This protein binds this small molecule.
Small molecule (SMILES): CC(C)[C@H](NC(=O)[C@@H](NC(=O)[C@H](C)NC(=O)[C@@H]1CCCN1C(=O)[C@@H](N)Cc1ccccc1)[C@@H](C)OP(=O)(O)O)C(=O)O

Sequence of chain 1.A:
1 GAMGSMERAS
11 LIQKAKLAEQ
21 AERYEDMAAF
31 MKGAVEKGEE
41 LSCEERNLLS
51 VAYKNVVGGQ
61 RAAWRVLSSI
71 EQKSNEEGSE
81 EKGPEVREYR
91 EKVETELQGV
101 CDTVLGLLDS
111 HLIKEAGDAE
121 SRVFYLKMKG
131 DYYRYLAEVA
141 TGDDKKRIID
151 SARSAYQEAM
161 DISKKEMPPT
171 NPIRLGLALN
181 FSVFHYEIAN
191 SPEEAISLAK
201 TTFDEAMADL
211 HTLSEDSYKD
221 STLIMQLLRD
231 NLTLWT

Binding-site contacts:
Ligand atom CG contacts residue VAL183 of chain 1.A at 3.7 Å (hydrophobic).
Ligand atom CE1 contacts residue ARG65 of chain 1.A at 3.2 Å.
Ligand atom CB contacts residue ASN180 of chain 1.A at 3.2 Å.
Ligand atom O2P contacts residue ARG61 of chain 1.A at 3.0 Å (salt-bridge).
Ligand atom CG2 contacts residue VAL183 of chain 1.A at 3.7 Å (hydrophobic).
Ligand atom CZ contacts residue ARG65 of chain 1.A at 3.8 Å.
Ligand atom CG contacts residue ARG65 of chain 1.A at 3.6 Å.
Ligand atom CG2 contacts residue GLY176 of chain 1.A at 3.5 Å.
Ligand atom CG2 contacts residue ARG134 of chain 1.A at 3.8 Å.
Ligand atom CD1 contacts residue ARG65 of chain 1.A at 3.0 Å.
Ligand atom CA contacts residue ASN180 of chain 1.A at 3.2 Å.
Ligand atom P contacts residue TYR135 of chain 1.A at 3.7 Å.
Ligand atom O3P contacts residue ARG134 of chain 1.A at 2.9 Å (salt-bridge).
Ligand atom CB contacts residue TRP235 of chain 1.A at 3.9 Å (hydrophobic).
Ligand atom CA contacts residue LEU179 of chain 1.A at 3.7 Å (hydrophobic).
Ligand atom CG2 contacts residue O491 of chain 1.F at 3.8 Å.
Ligand atom O contacts residue LYS127 of chain 1.A at 2.7 Å (salt-bridge).
Ligand atom CA contacts residue ASN231 of chain 1.A at 3.7 Å.
Ligand atom CB contacts residue ASN231 of chain 1.A at 3.5 Å.
Ligand atom P contacts residue ARG134 of chain 1.A at 3.8 Å.
Ligand atom OXT contacts residue O491 of chain 1.F at 3.7 Å.
Ligand atom O contacts residue VAL183 of chain 1.A at 3.5 Å.
Ligand atom CG2 contacts residue ASN180 of chain 1.A at 3.6 Å.
Ligand atom CG1 contacts residue LEU179 of chain 1.A at 3.8 Å (hydrophobic).
Ligand atom O contacts residue ASN180 of chain 1.A at 2.9 Å (h-bond).
Ligand atom O contacts residue ASN231 of chain 1.A at 3.0 Å (h-bond).
Ligand atom P contacts residue ARG61 of chain 1.A at 3.6 Å.
Ligand atom N contacts residue ASN231 of chain 1.A at 2.8 Å (h-bond).
Ligand atom O3P contacts residue TYR135 of chain 1.A at 2.6 Å (h-bond).
Ligand atom O1P contacts residue ARG61 of chain 1.A at 2.9 Å (salt-bridge).
Ligand atom C contacts residue ASN231 of chain 1.A at 3.6 Å.
Ligand atom N contacts residue ASN180 of chain 1.A at 3.0 Å (h-bond).
Ligand atom O1P contacts residue ARG134 of chain 1.A at 2.8 Å (salt-bridge).
Ligand atom O contacts residue LYS54 of chain 1.A at 3.8 Å.
Ligand atom CG1 contacts residue LEU227 of chain 1.A at 3.5 Å (hydrophobic).
Ligand atom CA contacts residue ASN231 of chain 1.A at 3.5 Å.
Ligand atom O contacts residue LEU179 of chain 1.A at 3.4 Å.
Ligand atom C contacts residue ASN180 of chain 1.A at 3.6 Å.
Ligand atom C contacts residue LYS127 of chain 1.A at 3.7 Å.
Ligand atom CB contacts residue ASN231 of chain 1.A at 3.6 Å.